Sequence of chain 1.O:
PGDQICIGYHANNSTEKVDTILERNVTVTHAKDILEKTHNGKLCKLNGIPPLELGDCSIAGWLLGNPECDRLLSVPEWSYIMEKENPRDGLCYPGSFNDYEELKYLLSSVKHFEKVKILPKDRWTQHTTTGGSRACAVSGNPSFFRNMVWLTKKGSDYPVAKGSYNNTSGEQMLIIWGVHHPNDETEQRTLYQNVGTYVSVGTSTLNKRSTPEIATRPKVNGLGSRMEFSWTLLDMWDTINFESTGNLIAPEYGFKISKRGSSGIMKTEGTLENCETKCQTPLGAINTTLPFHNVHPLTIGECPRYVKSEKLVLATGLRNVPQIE

The small molecule below binds the protein below.
Small molecule (SMILES): CC(=O)N[C@H]1[C@H](O[C@H]2[C@H](O)[C@@H](NC(C)=O)CO[C@@H]2CO)O[C@H](CO)[C@@H](O)[C@@H]1O

Binding-site contacts:
Ligand atom C6 contacts residue LYS17 of chain 1.O at 3.4 Å.
Ligand atom O5 contacts residue ASN25 of chain 1.O at 2.4 Å (h-bond).
Ligand atom C3 contacts residue ASN25 of chain 1.O at 3.7 Å.
Ligand atom C1 contacts residue ASN25 of chain 1.O at 1.4 Å.
Ligand atom C4 contacts residue ASN25 of chain 1.O at 4.3 Å.
Ligand atom O5 contacts residue LYS17 of chain 1.O at 3.6 Å (salt-bridge).
Ligand atom C8 contacts residue ASN25 of chain 1.O at 4.5 Å.
Ligand atom N2 contacts residue ASN25 of chain 1.O at 2.7 Å (h-bond).
Ligand atom O6 contacts residue LYS17 of chain 1.O at 4.2 Å.
Ligand atom C5 contacts residue ASN25 of chain 1.O at 3.7 Å.
Ligand atom C5 contacts residue LYS17 of chain 1.O at 3.9 Å.
Ligand atom C2 contacts residue ASN25 of chain 1.O at 2.3 Å.
Ligand atom O7 contacts residue ASN25 of chain 1.O at 3.1 Å (h-bond).
Ligand atom C7 contacts residue ASN25 of chain 1.O at 3.2 Å.